Sequence of chain 1.A:
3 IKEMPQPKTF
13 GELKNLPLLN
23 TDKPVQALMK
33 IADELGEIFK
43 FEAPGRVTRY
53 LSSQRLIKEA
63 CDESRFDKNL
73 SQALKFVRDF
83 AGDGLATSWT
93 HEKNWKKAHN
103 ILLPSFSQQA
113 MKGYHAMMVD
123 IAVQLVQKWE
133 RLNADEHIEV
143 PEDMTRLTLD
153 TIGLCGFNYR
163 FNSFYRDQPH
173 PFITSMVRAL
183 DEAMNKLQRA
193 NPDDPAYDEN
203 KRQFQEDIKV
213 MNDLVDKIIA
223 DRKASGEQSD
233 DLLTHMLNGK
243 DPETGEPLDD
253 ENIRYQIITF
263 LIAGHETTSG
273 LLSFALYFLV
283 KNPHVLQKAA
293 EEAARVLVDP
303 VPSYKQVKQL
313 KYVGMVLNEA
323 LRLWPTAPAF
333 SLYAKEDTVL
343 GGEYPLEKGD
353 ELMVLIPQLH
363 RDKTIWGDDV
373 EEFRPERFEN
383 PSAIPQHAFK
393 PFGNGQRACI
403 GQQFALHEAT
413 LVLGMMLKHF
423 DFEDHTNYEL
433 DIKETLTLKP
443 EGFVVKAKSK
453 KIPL

Binding-site contacts:
Ligand atom C19 contacts residue LEU438 of chain 1.A at 4.1 Å (hydrophobic).
Ligand atom C4 contacts residue GLN74 of chain 1.A at 3.7 Å.
Ligand atom C21 contacts residue ALA329 of chain 1.A at 3.9 Å (hydrophobic).
Ligand atom C7 contacts residue TYR52 of chain 1.A at 3.6 Å (hydrophobic).
Ligand atom C13 contacts residue PRO26 of chain 1.A at 3.8 Å (hydrophobic).
Ligand atom O2 contacts residue GLN74 of chain 1.A at 2.7 Å (h-bond).
Ligand atom C3 contacts residue GLN74 of chain 1.A at 3.6 Å.
Ligand atom C6 contacts residue LEU189 of chain 1.A at 4.0 Å (hydrophobic).
Ligand atom O2 contacts residue SER73 of chain 1.A at 3.3 Å.
Ligand atom C21 contacts residue LEU438 of chain 1.A at 3.7 Å (hydrophobic).
Ligand atom C14 contacts residue MET186 of chain 1.A at 4.0 Å (hydrophobic).
Ligand atom C6 contacts residue LEU21 of chain 1.A at 3.8 Å (hydrophobic).
Ligand atom C17 contacts residue ALA331 of chain 1.A at 4.1 Å (hydrophobic).
Ligand atom C20 contacts residue LEU438 of chain 1.A at 3.4 Å (hydrophobic).
Ligand atom C4 contacts residue ARG48 of chain 1.A at 3.5 Å.
Ligand atom C9 contacts residue ALA75 of chain 1.A at 3.9 Å (hydrophobic).
Ligand atom C9 contacts residue GLN74 of chain 1.A at 3.3 Å.
Ligand atom C10 contacts residue TYR52 of chain 1.A at 3.5 Å (hydrophobic).
Ligand atom C6 contacts residue ARG48 of chain 1.A at 3.4 Å.
Ligand atom C1 contacts residue ARG48 of chain 1.A at 3.4 Å.
Ligand atom O3 contacts residue MET355 of chain 1.A at 4.0 Å.
Ligand atom O3 contacts residue LEU30 of chain 1.A at 4.0 Å.
Ligand atom C5 contacts residue ARG48 of chain 1.A at 3.4 Å.
Ligand atom C14 contacts residue LEU189 of chain 1.A at 3.7 Å (hydrophobic).
Ligand atom C5 contacts residue LEU189 of chain 1.A at 3.5 Å (hydrophobic).
Ligand atom C1 contacts residue LEU21 of chain 1.A at 3.6 Å (hydrophobic).
Ligand atom C21 contacts residue SYN1 of chain 1.E at 3.3 Å.
Ligand atom C2 contacts residue ARG48 of chain 1.A at 3.4 Å.
Ligand atom C7 contacts residue ARG48 of chain 1.A at 4.0 Å.
Ligand atom O3 contacts residue TYR52 of chain 1.A at 2.6 Å (h-bond).
Ligand atom C19 contacts residue ALA331 of chain 1.A at 3.6 Å (hydrophobic).
Ligand atom C9 contacts residue SER73 of chain 1.A at 3.5 Å.
Ligand atom C4 contacts residue LEU189 of chain 1.A at 3.9 Å (hydrophobic).
Ligand atom O1 contacts residue GLN74 of chain 1.A at 3.2 Å (h-bond).
Ligand atom O1 contacts residue SER73 of chain 1.A at 3.5 Å.
Ligand atom C12 contacts residue LEU30 of chain 1.A at 3.6 Å (hydrophobic).
Ligand atom O1 contacts residue ALA75 of chain 1.A at 2.9 Å (h-bond).
Ligand atom C18 contacts residue ALA75 of chain 1.A at 4.1 Å (hydrophobic).
Ligand atom C3 contacts residue ARG48 of chain 1.A at 3.4 Å.
Ligand atom C15 contacts residue MET186 of chain 1.A at 4.0 Å (hydrophobic).

This small molecule binds to this protein.
Small molecule (SMILES): CCCCCCCN1CCC[C@H]1C(=O)N[C@@H](Cc1ccccc1)C(=O)O